Sequence of chain 33.B:
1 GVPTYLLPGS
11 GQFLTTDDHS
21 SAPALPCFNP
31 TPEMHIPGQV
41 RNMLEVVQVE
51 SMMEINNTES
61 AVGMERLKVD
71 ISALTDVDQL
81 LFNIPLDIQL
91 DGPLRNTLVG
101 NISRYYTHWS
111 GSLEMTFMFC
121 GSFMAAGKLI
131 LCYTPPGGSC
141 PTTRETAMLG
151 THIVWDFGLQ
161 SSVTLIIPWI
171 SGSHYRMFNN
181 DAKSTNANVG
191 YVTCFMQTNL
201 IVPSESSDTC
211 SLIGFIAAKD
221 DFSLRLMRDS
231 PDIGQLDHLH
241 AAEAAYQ

Sequence of chain 32.B:
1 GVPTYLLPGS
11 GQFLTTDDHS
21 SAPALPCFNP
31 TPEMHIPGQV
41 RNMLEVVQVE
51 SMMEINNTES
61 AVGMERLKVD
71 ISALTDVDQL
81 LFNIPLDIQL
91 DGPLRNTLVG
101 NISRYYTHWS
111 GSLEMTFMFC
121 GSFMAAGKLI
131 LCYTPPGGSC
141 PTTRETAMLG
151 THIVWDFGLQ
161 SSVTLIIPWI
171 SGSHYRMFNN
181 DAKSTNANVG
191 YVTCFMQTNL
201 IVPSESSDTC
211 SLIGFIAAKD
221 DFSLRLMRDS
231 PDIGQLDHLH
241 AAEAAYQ

This protein binds this small molecule.
Small molecule (SMILES): Cc1cc(CCCOc2c(C)cc(-c3noc(C(F)(F)F)n3)cc2C)on1

Binding-site contacts:
Ligand atom F3 contacts residue ALA24 of chain 32.B at 3.9 Å.
Ligand atom F2 contacts residue ALA169 of chain 32.A at 2.2 Å.
Ligand atom O1 contacts residue ILE217 of chain 32.A at 3.2 Å.
Ligand atom F3 contacts residue ALA169 of chain 32.A at 3.7 Å.
Ligand atom CM4 contacts residue ALA169 of chain 32.A at 3.5 Å (hydrophobic).
Ligand atom C6B contacts residue ILE184 of chain 32.A at 3.7 Å (hydrophobic).
Ligand atom N3A contacts residue PHE147 of chain 32.A at 3.6 Å.
Ligand atom F1 contacts residue SER170 of chain 32.A at 3.7 Å.
Ligand atom C5B contacts residue ILE184 of chain 32.A at 3.4 Å (hydrophobic).
Ligand atom F1 contacts residue VAL171 of chain 32.A at 3.0 Å.
Ligand atom CM4 contacts residue ILE182 of chain 32.A at 3.6 Å (hydrophobic).
Ligand atom F2 contacts residue SER170 of chain 32.A at 3.5 Å.
Ligand atom F3 contacts residue ILE182 of chain 32.A at 3.2 Å.
Ligand atom O1A contacts residue ALA145 of chain 32.A at 3.8 Å.
Ligand atom C2A contacts residue ILE182 of chain 32.A at 3.6 Å (hydrophobic).
Ligand atom F2 contacts residue ALA145 of chain 32.A at 3.0 Å.
Ligand atom F2 contacts residue PHE147 of chain 32.A at 3.2 Å.
Ligand atom C4 contacts residue PHE115 of chain 32.A at 3.3 Å (hydrophobic).
Ligand atom O1A contacts residue ILE182 of chain 32.A at 3.9 Å.
Ligand atom C2A contacts residue LEU220 of chain 32.A at 3.8 Å (hydrophobic).
Ligand atom C2B contacts residue ILE119 of chain 32.A at 3.5 Å (hydrophobic).
Ligand atom C1B contacts residue ILE95 of chain 32.A at 3.5 Å (hydrophobic).
Ligand atom C3B contacts residue ILE119 of chain 32.A at 3.5 Å (hydrophobic).
Ligand atom CM3 contacts residue THR97 of chain 32.A at 3.9 Å.
Ligand atom O1B contacts residue ILE95 of chain 32.A at 3.0 Å.
Ligand atom O1 contacts residue TYR193 of chain 32.A at 3.9 Å.
Ligand atom CM6 contacts residue ILE184 of chain 32.A at 3.5 Å (hydrophobic).
Ligand atom N3A contacts residue ILE182 of chain 32.A at 3.0 Å.
Ligand atom CM6 contacts residue MET187 of chain 32.A at 3.8 Å (hydrophobic).
Ligand atom F2 contacts residue MET146 of chain 32.A at 3.7 Å.
Ligand atom N3A contacts residue ILE184 of chain 32.A at 3.9 Å.
Ligand atom C3A contacts residue ILE182 of chain 32.A at 3.2 Å (hydrophobic).
Ligand atom F3 contacts residue LEU14 of chain 33.B at 3.9 Å.
Ligand atom CM4 contacts residue ALA145 of chain 32.A at 3.5 Å (hydrophobic).
Ligand atom O1A contacts residue LEU220 of chain 32.A at 3.4 Å.
Ligand atom N1A contacts residue LEU220 of chain 32.A at 3.0 Å.
Ligand atom F1 contacts residue ALA145 of chain 32.A at 3.0 Å.
Ligand atom C6B contacts residue ILE95 of chain 32.A at 3.6 Å (hydrophobic).
Ligand atom CM6 contacts residue ILE217 of chain 32.A at 3.4 Å (hydrophobic).
Ligand atom CM2 contacts residue ILE119 of chain 32.A at 3.5 Å (hydrophobic).

Sequence of chain 32.A:
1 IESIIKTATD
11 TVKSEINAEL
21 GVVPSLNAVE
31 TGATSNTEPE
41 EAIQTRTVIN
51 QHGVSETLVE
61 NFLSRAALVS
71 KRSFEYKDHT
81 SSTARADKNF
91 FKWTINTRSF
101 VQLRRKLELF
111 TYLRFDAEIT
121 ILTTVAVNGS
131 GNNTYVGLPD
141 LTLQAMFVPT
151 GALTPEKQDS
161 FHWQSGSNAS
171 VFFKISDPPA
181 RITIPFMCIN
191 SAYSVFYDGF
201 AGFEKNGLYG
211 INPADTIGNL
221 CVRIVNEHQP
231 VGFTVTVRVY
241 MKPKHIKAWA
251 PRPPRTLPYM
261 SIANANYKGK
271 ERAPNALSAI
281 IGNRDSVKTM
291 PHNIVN